Binding-site contacts:
Ligand atom C18 contacts residue LEU41 of chain 2.A at 3.9 Å (hydrophobic).
Ligand atom C18 contacts residue PHE106 of chain 2.A at 3.8 Å (hydrophobic).
Ligand atom N24 contacts residue TYR111 of chain 2.A at 3.8 Å.
Ligand atom C4 contacts residue ASP21 of chain 2.A at 4.0 Å.
Ligand atom O7 contacts residue ASP21 of chain 2.A at 4.2 Å.
Ligand atom C21 contacts residue PHE106 of chain 2.A at 4.0 Å (hydrophobic).
Ligand atom C8 contacts residue CYS29 of chain 2.A at 4.2 Å (hydrophobic).
Ligand atom C17 contacts residue MET20 of chain 2.A at 4.2 Å (hydrophobic).
Ligand atom C3 contacts residue ASP21 of chain 2.A at 3.8 Å.
Ligand atom C2 contacts residue ARG6 of chain 2.A at 3.8 Å.
Ligand atom C2 contacts residue ASP21 of chain 2.A at 3.8 Å.
Ligand atom C11 contacts residue PHE106 of chain 2.A at 3.9 Å (hydrophobic).
Ligand atom C16 contacts residue TYR111 of chain 2.A at 4.1 Å (hydrophobic).
Ligand atom C22 contacts residue TYR111 of chain 2.A at 4.1 Å (hydrophobic).
Ligand atom O3S contacts residue GLY15 of chain 2.A at 3.8 Å.
Ligand atom C21 contacts residue ILE13 of chain 2.A at 3.7 Å (hydrophobic).
Ligand atom C6 contacts residue CYS29 of chain 2.A at 3.8 Å (hydrophobic).
Ligand atom C2 contacts residue LEU2 of chain 2.A at 4.0 Å (hydrophobic).
Ligand atom O7 contacts residue MET20 of chain 2.A at 3.0 Å (h-bond).
Ligand atom C18 contacts residue CYS29 of chain 2.A at 4.1 Å (hydrophobic).
Ligand atom O1S contacts residue GLY15 of chain 2.A at 4.1 Å.
Ligand atom C12 contacts residue ILE9 of chain 2.A at 3.8 Å (hydrophobic).
Ligand atom O7 contacts residue ASN23 of chain 2.A at 2.8 Å (h-bond).
Ligand atom C14 contacts residue MET20 of chain 2.A at 4.0 Å (hydrophobic).
Ligand atom C19 contacts residue GLY30 of chain 2.A at 3.9 Å.
Ligand atom C15 contacts residue MET20 of chain 2.A at 4.0 Å (hydrophobic).
Ligand atom C11 contacts residue ILE9 of chain 2.A at 3.5 Å (hydrophobic).
Ligand atom O3 contacts residue ASP21 of chain 2.A at 3.1 Å (salt-bridge).
Ligand atom O12 contacts residue ILE9 of chain 2.A at 4.0 Å.
Ligand atom C24 contacts residue TYR111 of chain 2.A at 4.2 Å (hydrophobic).
Ligand atom C16 contacts residue LEU41 of chain 2.A at 4.2 Å (hydrophobic).
Ligand atom C21 contacts residue ILE9 of chain 2.A at 3.7 Å (hydrophobic).
Ligand atom C7 contacts residue ASN23 of chain 2.A at 3.3 Å.
Ligand atom C6 contacts residue ASN23 of chain 2.A at 3.6 Å.
Ligand atom C15 contacts residue TYR25 of chain 2.A at 3.5 Å (hydrophobic).
Ligand atom C18 contacts residue CYS45 of chain 2.A at 3.9 Å (hydrophobic).
Ligand atom C1 contacts residue PHE5 of chain 2.A at 4.1 Å (hydrophobic).
Ligand atom C6 contacts residue GLY30 of chain 2.A at 3.7 Å.
Ligand atom O3 contacts residue ARG6 of chain 2.A at 3.5 Å.
Ligand atom C25 contacts residue TYR111 of chain 2.A at 4.2 Å (hydrophobic).

The small molecule below binds the protein below.
Small molecule (SMILES): C[C@H](CCC(=O)NCCS(=O)(=O)O)[C@H]1CC[C@H]2[C@@H]3[C@H](O)C[C@@H]4C[C@H](O)CC[C@]4(C)[C@H]3C[C@H](O)[C@]12C

Sequence of chain 2.A:
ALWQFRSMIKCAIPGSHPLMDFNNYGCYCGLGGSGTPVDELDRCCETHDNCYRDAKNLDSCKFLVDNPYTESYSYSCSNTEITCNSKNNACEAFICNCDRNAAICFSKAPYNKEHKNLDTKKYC